The small molecule below binds the protein below.
Small molecule (SMILES): CC(=O)N[C@@H]1[C@@H](O)[C@H](O)[C@@H](CO)O[C@H]1O

Sequence of chain 30.C:
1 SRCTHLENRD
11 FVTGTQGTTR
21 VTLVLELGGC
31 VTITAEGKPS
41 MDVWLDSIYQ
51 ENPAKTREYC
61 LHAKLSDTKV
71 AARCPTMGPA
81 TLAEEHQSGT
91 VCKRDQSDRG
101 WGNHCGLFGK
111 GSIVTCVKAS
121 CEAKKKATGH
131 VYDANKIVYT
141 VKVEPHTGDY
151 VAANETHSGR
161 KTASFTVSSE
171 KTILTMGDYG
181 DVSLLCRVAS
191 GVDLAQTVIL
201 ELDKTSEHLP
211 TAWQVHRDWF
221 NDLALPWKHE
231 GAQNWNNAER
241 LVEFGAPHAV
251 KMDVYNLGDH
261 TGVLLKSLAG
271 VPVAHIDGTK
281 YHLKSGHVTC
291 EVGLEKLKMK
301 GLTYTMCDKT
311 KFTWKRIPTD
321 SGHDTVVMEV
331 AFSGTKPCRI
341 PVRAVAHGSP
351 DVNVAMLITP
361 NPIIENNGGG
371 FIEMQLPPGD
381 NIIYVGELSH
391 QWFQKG

Sequence of chain 30.A:
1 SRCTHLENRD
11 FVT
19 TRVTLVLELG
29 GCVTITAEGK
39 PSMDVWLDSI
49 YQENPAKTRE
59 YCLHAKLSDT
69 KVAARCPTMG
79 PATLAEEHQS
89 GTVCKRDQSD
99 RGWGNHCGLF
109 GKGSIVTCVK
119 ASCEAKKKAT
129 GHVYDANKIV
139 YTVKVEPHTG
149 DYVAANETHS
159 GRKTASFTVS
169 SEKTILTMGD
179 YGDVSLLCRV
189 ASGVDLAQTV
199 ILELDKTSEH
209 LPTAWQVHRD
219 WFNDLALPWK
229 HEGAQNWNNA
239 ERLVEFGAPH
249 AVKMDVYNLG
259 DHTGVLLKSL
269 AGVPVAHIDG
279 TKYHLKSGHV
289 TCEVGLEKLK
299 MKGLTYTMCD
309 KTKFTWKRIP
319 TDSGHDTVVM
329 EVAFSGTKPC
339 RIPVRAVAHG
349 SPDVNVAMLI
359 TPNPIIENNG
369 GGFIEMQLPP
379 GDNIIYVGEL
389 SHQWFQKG

Binding-site contacts:
Ligand atom C1 contacts residue ASN154 of chain 30.C at 1.4 Å.
Ligand atom O3 contacts residue GLU155 of chain 30.C at 4.3 Å.
Ligand atom C1 contacts residue HIS104 of chain 30.A at 3.4 Å.
Ligand atom C4 contacts residue ASN154 of chain 30.C at 4.2 Å.
Ligand atom C7 contacts residue ASN154 of chain 30.C at 3.3 Å.
Ligand atom C1 contacts residue GLU155 of chain 30.C at 3.9 Å.
Ligand atom C5 contacts residue ASN154 of chain 30.C at 3.6 Å.
Ligand atom O7 contacts residue ASN154 of chain 30.C at 3.2 Å (h-bond).
Ligand atom N2 contacts residue GLU155 of chain 30.C at 3.0 Å (salt-bridge).
Ligand atom C8 contacts residue ASN154 of chain 30.C at 3.6 Å.
Ligand atom O5 contacts residue HIS104 of chain 30.A at 3.1 Å (h-bond).
Ligand atom C7 contacts residue GLU155 of chain 30.C at 3.9 Å.
Ligand atom C2 contacts residue GLU155 of chain 30.C at 3.7 Å.
Ligand atom N2 contacts residue ASN154 of chain 30.C at 2.9 Å (h-bond).
Ligand atom O5 contacts residue ASN154 of chain 30.C at 2.3 Å (h-bond).
Ligand atom C5 contacts residue HIS104 of chain 30.A at 3.6 Å.
Ligand atom C6 contacts residue HIS104 of chain 30.A at 4.0 Å.
Ligand atom C3 contacts residue GLU155 of chain 30.C at 3.7 Å.
Ligand atom C2 contacts residue ASN154 of chain 30.C at 2.4 Å.
Ligand atom C3 contacts residue ASN154 of chain 30.C at 3.7 Å.
Ligand atom C8 contacts residue GLU155 of chain 30.C at 3.8 Å.